Sequence of chain 1.A:
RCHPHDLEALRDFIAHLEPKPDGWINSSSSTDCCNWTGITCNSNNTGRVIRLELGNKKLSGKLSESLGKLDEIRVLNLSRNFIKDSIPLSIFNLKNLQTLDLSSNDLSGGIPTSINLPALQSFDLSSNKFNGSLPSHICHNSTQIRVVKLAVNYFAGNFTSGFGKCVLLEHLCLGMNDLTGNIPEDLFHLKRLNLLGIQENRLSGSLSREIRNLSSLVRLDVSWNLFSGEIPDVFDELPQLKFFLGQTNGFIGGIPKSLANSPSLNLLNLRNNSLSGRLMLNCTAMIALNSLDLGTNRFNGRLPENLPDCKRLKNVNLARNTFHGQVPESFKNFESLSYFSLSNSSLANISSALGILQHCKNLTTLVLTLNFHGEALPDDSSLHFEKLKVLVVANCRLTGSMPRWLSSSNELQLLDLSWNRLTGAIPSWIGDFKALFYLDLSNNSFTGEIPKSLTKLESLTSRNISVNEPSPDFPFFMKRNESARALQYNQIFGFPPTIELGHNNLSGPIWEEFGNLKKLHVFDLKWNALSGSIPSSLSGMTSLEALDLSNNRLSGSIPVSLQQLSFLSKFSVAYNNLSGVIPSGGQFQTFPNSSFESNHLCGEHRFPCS

Binding-site contacts:
Ligand atom C4 contacts residue ASN83 of chain 1.A at 4.2 Å.
Ligand atom O6 contacts residue GLY61 of chain 1.A at 4.2 Å.
Ligand atom C2 contacts residue ASN83 of chain 1.A at 2.3 Å.
Ligand atom O5 contacts residue SER85 of chain 1.A at 3.9 Å.
Ligand atom C5 contacts residue SER85 of chain 1.A at 3.8 Å.
Ligand atom C6 contacts residue ARG86 of chain 1.A at 4.1 Å.
Ligand atom C1 contacts residue SER85 of chain 1.A at 3.6 Å.
Ligand atom C7 contacts residue ASN83 of chain 1.A at 3.6 Å.
Ligand atom C6 contacts residue SER85 of chain 1.A at 4.2 Å.
Ligand atom C5 contacts residue ASN83 of chain 1.A at 3.6 Å.
Ligand atom C2 contacts residue ASP107 of chain 1.A at 3.8 Å.
Ligand atom C1 contacts residue ASN83 of chain 1.A at 1.4 Å.
Ligand atom N2 contacts residue ASN83 of chain 1.A at 2.7 Å (h-bond).
Ligand atom C1 contacts residue ASP107 of chain 1.A at 3.8 Å.
Ligand atom N2 contacts residue ASP107 of chain 1.A at 2.9 Å (salt-bridge).
Ligand atom C3 contacts residue ASN83 of chain 1.A at 3.7 Å.
Ligand atom C8 contacts residue ASP107 of chain 1.A at 3.7 Å.
Ligand atom C6 contacts residue GLY61 of chain 1.A at 4.4 Å.
Ligand atom O4 contacts residue ARG86 of chain 1.A at 4.3 Å.
Ligand atom C7 contacts residue ASP107 of chain 1.A at 3.7 Å.
Ligand atom O5 contacts residue ASN83 of chain 1.A at 2.4 Å (h-bond).
Ligand atom C8 contacts residue THR105 of chain 1.A at 3.8 Å.
Ligand atom O7 contacts residue ASN83 of chain 1.A at 4.0 Å.
Ligand atom C3 contacts residue ASP107 of chain 1.A at 4.2 Å.

A small-molecule ligand and the protein it binds are described below.
Small molecule (SMILES): CC(=O)N[C@@H]1[C@@H](O)[C@H](O)[C@@H](CO)O[C@H]1O